The protein below binds the small molecule below.
Small molecule (SMILES): CC(=O)N[C@@H]1[C@@H](O)[C@H](O)[C@@H](CO)O[C@H]1O

Sequence of chain 1.C:
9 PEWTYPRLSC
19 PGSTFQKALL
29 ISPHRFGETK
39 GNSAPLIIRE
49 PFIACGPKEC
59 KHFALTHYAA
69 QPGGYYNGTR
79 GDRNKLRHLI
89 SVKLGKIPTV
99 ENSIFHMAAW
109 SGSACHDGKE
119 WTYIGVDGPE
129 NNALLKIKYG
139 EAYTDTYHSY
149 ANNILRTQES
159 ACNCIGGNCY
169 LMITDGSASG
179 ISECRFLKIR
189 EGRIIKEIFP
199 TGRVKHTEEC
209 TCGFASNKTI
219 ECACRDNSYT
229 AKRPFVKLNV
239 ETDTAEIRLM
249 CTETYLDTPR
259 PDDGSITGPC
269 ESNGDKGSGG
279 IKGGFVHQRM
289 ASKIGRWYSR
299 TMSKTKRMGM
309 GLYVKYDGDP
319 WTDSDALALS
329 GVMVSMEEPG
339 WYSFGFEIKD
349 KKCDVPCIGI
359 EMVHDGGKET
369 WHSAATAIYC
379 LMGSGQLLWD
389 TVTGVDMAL

Binding-site contacts:
Ligand atom C7 contacts residue LEU16 of chain 1.C at 4.3 Å (hydrophobic).
Ligand atom C8 contacts residue LEU16 of chain 1.C at 3.7 Å (hydrophobic).
Ligand atom C8 contacts residue ARG15 of chain 1.C at 3.7 Å.
Ligand atom C3 contacts residue ASN215 of chain 1.C at 3.8 Å.
Ligand atom C1 contacts residue TYR13 of chain 1.C at 4.3 Å (hydrophobic).
Ligand atom N2 contacts residue ASN215 of chain 1.C at 2.8 Å (h-bond).
Ligand atom C5 contacts residue TYR13 of chain 1.C at 4.1 Å (hydrophobic).
Ligand atom C5 contacts residue ASN215 of chain 1.C at 3.6 Å.
Ligand atom O5 contacts residue TYR13 of chain 1.C at 4.3 Å.
Ligand atom C1 contacts residue ASN215 of chain 1.C at 1.4 Å.
Ligand atom C8 contacts residue ASN215 of chain 1.C at 4.4 Å.
Ligand atom C3 contacts residue PRO14 of chain 1.C at 4.1 Å (hydrophobic).
Ligand atom C7 contacts residue ARG15 of chain 1.C at 4.5 Å.
Ligand atom C4 contacts residue ASN215 of chain 1.C at 4.2 Å.
Ligand atom C2 contacts residue PRO14 of chain 1.C at 3.8 Å (hydrophobic).
Ligand atom C8 contacts residue PRO14 of chain 1.C at 3.5 Å (hydrophobic).
Ligand atom O6 contacts residue TYR13 of chain 1.C at 4.2 Å.
Ligand atom O7 contacts residue ASN215 of chain 1.C at 3.8 Å.
Ligand atom O5 contacts residue ASN215 of chain 1.C at 2.3 Å (h-bond).
Ligand atom C7 contacts residue PRO14 of chain 1.C at 3.7 Å (hydrophobic).
Ligand atom C2 contacts residue ASN215 of chain 1.C at 2.5 Å.
Ligand atom N2 contacts residue PRO14 of chain 1.C at 2.9 Å (h-bond).
Ligand atom C7 contacts residue ASN215 of chain 1.C at 3.5 Å.
Ligand atom C1 contacts residue PRO14 of chain 1.C at 3.8 Å (hydrophobic).
Ligand atom N2 contacts residue ARG15 of chain 1.C at 4.2 Å.
Ligand atom O7 contacts residue LEU16 of chain 1.C at 4.2 Å.